Sequence of chain 1.C:
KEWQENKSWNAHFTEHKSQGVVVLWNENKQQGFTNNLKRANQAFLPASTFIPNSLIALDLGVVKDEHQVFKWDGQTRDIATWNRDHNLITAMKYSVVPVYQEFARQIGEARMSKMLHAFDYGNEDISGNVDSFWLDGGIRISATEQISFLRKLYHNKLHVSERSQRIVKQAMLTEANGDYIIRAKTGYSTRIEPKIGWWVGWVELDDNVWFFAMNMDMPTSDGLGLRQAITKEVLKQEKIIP

This small molecule binds to this protein.
Small molecule (SMILES): CCCCO

Binding-site contacts:
Ligand atom C4 contacts residue ASN226 of chain 1.C at 3.7 Å.
Ligand atom OH contacts residue TRP228 of chain 1.C at 3.9 Å.
Ligand atom C2 contacts residue ILE258 of chain 1.C at 3.9 Å (hydrophobic).
Ligand atom C3 contacts residue LEU223 of chain 1.C at 4.0 Å (hydrophobic).
Ligand atom OH contacts residue LEU223 of chain 1.C at 4.1 Å.
Ligand atom C1 contacts residue ILE258 of chain 1.C at 4.3 Å (hydrophobic).
Ligand atom C1 contacts residue GLU256 of chain 1.C at 3.6 Å.
Ligand atom C2 contacts residue TRP228 of chain 1.C at 3.8 Å (hydrophobic).
Ligand atom C1 contacts residue LYS257 of chain 1.C at 3.4 Å.
Ligand atom C3 contacts residue TRP228 of chain 1.C at 4.1 Å (hydrophobic).
Ligand atom C4 contacts residue TRP228 of chain 1.C at 3.6 Å (hydrophobic).
Ligand atom C2 contacts residue LYS257 of chain 1.C at 3.7 Å.
Ligand atom C4 contacts residue LEU223 of chain 1.C at 4.5 Å (hydrophobic).
Ligand atom OH contacts residue ASN226 of chain 1.C at 3.0 Å (h-bond).
Ligand atom C2 contacts residue LEU223 of chain 1.C at 4.4 Å (hydrophobic).